Sequence of chain 1.A:
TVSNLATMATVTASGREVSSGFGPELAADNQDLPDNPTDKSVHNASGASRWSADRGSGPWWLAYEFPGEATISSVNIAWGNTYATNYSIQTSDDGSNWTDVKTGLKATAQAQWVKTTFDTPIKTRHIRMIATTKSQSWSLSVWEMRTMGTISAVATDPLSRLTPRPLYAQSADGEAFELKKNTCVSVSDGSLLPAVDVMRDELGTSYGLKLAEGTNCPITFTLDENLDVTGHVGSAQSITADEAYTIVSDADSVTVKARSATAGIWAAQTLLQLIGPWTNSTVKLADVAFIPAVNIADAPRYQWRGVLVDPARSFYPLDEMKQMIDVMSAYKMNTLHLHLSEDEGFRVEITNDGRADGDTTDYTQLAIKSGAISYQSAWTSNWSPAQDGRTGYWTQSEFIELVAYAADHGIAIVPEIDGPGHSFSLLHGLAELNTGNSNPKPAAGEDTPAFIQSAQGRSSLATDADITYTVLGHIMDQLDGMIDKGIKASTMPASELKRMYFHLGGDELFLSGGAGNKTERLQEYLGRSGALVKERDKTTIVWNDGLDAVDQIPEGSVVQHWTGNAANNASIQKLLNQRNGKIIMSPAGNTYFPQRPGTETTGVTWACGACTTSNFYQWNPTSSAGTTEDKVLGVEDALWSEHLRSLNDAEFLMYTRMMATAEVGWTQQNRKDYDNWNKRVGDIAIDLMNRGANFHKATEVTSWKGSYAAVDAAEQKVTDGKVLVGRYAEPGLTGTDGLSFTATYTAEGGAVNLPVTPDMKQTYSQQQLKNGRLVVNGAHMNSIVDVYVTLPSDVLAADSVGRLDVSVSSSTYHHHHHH

Binding-site contacts:
Ligand atom O7 contacts residue TRP648 of chain 1.A at 3.2 Å.
Ligand atom C8 contacts residue TRP551 of chain 1.A at 3.5 Å (hydrophobic).
Ligand atom C3 contacts residue ARG321 of chain 1.A at 3.8 Å.
Ligand atom C4 contacts residue GLU650 of chain 1.A at 3.3 Å.
Ligand atom O3 contacts residue GLU516 of chain 1.A at 3.8 Å.
Ligand atom C8 contacts residue TRP570 of chain 1.A at 3.5 Å (hydrophobic).
Ligand atom C2 contacts residue GLU516 of chain 1.A at 3.3 Å.
Ligand atom C1 contacts residue GLU516 of chain 1.A at 3.2 Å.
Ligand atom C4 contacts residue ARG321 of chain 1.A at 3.9 Å.
Ligand atom O4 contacts residue ARG321 of chain 1.A at 2.9 Å (salt-bridge).
Ligand atom O9 contacts residue TRP614 of chain 1.A at 2.9 Å (h-bond).
Ligand atom O7A contacts residue PRO602 of chain 1.A at 3.4 Å.
Ligand atom C8 contacts residue ASP515 of chain 1.A at 3.5 Å.
Ligand atom O8 contacts residue PRO602 of chain 1.A at 3.5 Å.
Ligand atom C6 contacts residue GLU650 of chain 1.A at 3.9 Å.
Ligand atom O3 contacts residue ARG321 of chain 1.A at 2.8 Å (salt-bridge).
Ligand atom O8 contacts residue GLN603 of chain 1.A at 3.0 Å (h-bond).
Ligand atom N2 contacts residue GLU516 of chain 1.A at 3.7 Å.
Ligand atom C6 contacts residue TRP648 of chain 1.A at 3.8 Å (hydrophobic).
Ligand atom C7 contacts residue TRP570 of chain 1.A at 3.9 Å (hydrophobic).
Ligand atom S contacts residue GLN603 of chain 1.A at 3.8 Å.
Ligand atom O7A contacts residue VAL612 of chain 1.A at 3.6 Å.
Ligand atom C7 contacts residue TRP648 of chain 1.A at 3.6 Å (hydrophobic).
Ligand atom O6 contacts residue TYR600 of chain 1.A at 3.5 Å.
Ligand atom O4 contacts residue GLU650 of chain 1.A at 2.5 Å (salt-bridge).
Ligand atom O5 contacts residue TYR600 of chain 1.A at 3.7 Å.
Ligand atom C1 contacts residue TRP570 of chain 1.A at 3.9 Å (hydrophobic).
Ligand atom O7 contacts residue TYR600 of chain 1.A at 2.6 Å (h-bond).
Ligand atom O9 contacts residue GLN603 of chain 1.A at 3.5 Å (h-bond).
Ligand atom C7 contacts residue ASP515 of chain 1.A at 3.6 Å.
Ligand atom N2 contacts residue ASP515 of chain 1.A at 2.8 Å (salt-bridge).
Ligand atom O6 contacts residue TRP648 of chain 1.A at 3.3 Å.
Ligand atom O1 contacts residue GLU516 of chain 1.A at 2.8 Å (salt-bridge).
Ligand atom C8 contacts residue TYR600 of chain 1.A at 3.5 Å (hydrophobic).
Ligand atom C5 contacts residue TRP648 of chain 1.A at 3.7 Å (hydrophobic).
Ligand atom O3 contacts residue HIS430 of chain 1.A at 3.3 Å.
Ligand atom O4 contacts residue TRP648 of chain 1.A at 3.5 Å.
Ligand atom C7 contacts residue TYR600 of chain 1.A at 3.4 Å (hydrophobic).
Ligand atom C2 contacts residue ASP515 of chain 1.A at 3.7 Å.
Ligand atom O8 contacts residue TYR600 of chain 1.A at 3.4 Å.

The small molecule below binds the protein below.
Small molecule (SMILES): CC(=O)N[C@@H]1[C@@H](O)[C@H](O)[C@@H](COS(=O)(=O)O)O[C@H]1O